Sequence of chain 1.B:
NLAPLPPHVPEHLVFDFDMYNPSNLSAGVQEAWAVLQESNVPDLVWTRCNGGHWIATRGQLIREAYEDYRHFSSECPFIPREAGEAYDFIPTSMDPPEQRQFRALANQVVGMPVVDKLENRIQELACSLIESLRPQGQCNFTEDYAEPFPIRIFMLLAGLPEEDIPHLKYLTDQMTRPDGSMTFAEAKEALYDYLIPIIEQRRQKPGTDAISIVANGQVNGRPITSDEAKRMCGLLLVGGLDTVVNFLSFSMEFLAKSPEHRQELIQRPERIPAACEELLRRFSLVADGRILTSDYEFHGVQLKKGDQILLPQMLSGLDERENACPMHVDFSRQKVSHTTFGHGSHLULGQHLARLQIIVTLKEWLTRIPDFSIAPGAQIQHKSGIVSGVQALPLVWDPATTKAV

Binding-site contacts:
Ligand atom C8 contacts residue VAL286 of chain 1.B at 3.7 Å (hydrophobic).
Ligand atom C3 contacts residue THR92 of chain 1.B at 4.0 Å.
Ligand atom C6 contacts residue GLY239 of chain 1.B at 4.3 Å.
Ligand atom O contacts residue PHE78 of chain 1.B at 3.5 Å.
Ligand atom C10 contacts residue VAL387 of chain 1.B at 4.1 Å (hydrophobic).
Ligand atom C6 contacts residue VAL238 of chain 1.B at 4.0 Å (hydrophobic).
Ligand atom C2 contacts residue LEU235 of chain 1.B at 3.8 Å (hydrophobic).
Ligand atom C1 contacts residue VAL238 of chain 1.B at 4.4 Å (hydrophobic).
Ligand atom C3 contacts residue TYR87 of chain 1.B at 3.8 Å (hydrophobic).
Ligand atom C9 contacts residue VAL387 of chain 1.B at 4.1 Å (hydrophobic).
Ligand atom C4 contacts residue HEM1 of chain 1.G at 3.5 Å.
Ligand atom C7 contacts residue HEM1 of chain 1.G at 4.5 Å.
Ligand atom C8 contacts residue ASP288 of chain 1.B at 3.7 Å.
Ligand atom C9 contacts residue HEM1 of chain 1.G at 4.0 Å.
Ligand atom C3 contacts residue HEM1 of chain 1.G at 4.1 Å.
Ligand atom C3 contacts residue LEU235 of chain 1.B at 4.0 Å (hydrophobic).
Ligand atom C5 contacts residue HEM1 of chain 1.G at 3.5 Å.
Ligand atom C5 contacts residue LEU235 of chain 1.B at 4.2 Å (hydrophobic).
Ligand atom C10 contacts residue THR176 of chain 1.B at 4.1 Å.
Ligand atom C10 contacts residue ILE386 of chain 1.B at 4.2 Å (hydrophobic).
Ligand atom C6 contacts residue LEU235 of chain 1.B at 4.0 Å (hydrophobic).
Ligand atom O contacts residue LEU235 of chain 1.B at 3.6 Å.
Ligand atom C10 contacts residue PHE78 of chain 1.B at 4.0 Å (hydrophobic).
Ligand atom C10 contacts residue VAL238 of chain 1.B at 3.7 Å (hydrophobic).
Ligand atom C9 contacts residue VAL286 of chain 1.B at 4.0 Å (hydrophobic).
Ligand atom C8 contacts residue HEM1 of chain 1.G at 4.1 Å.
Ligand atom O contacts residue TYR87 of chain 1.B at 2.6 Å (h-bond).
Ligand atom C8 contacts residue ILE386 of chain 1.B at 4.3 Å (hydrophobic).
Ligand atom C9 contacts residue THR243 of chain 1.B at 4.1 Å.
Ligand atom C2 contacts residue PHE78 of chain 1.B at 4.4 Å (hydrophobic).
Ligand atom C2 contacts residue TYR87 of chain 1.B at 3.6 Å (hydrophobic).

A small-molecule ligand and the protein it binds are described below.
Small molecule (SMILES): CC1(C)[C@@H]2CC[C@@]1(C)C(=O)C2